This small molecule binds to this protein.
Small molecule (SMILES): CC(=O)N[C@@H]1[C@@H](O)[C@H](O)[C@@H](CO)O[C@H]1O

Binding-site contacts:
Ligand atom O7 contacts residue ASN55 of chain 1.B at 3.1 Å (h-bond).
Ligand atom C5 contacts residue ARG12 of chain 1.B at 4.4 Å.
Ligand atom O5 contacts residue ARG12 of chain 1.B at 4.3 Å.
Ligand atom N2 contacts residue ASN55 of chain 1.B at 3.1 Å (h-bond).
Ligand atom C7 contacts residue ASN55 of chain 1.B at 3.4 Å.
Ligand atom C1 contacts residue ARG12 of chain 1.B at 4.2 Å.
Ligand atom O7 contacts residue ILE53 of chain 1.B at 4.3 Å.
Ligand atom C7 contacts residue ILE53 of chain 1.B at 3.5 Å (hydrophobic).
Ligand atom N2 contacts residue ILE53 of chain 1.B at 3.6 Å (h-bond).
Ligand atom C8 contacts residue TRP50 of chain 1.B at 3.7 Å (hydrophobic).
Ligand atom C3 contacts residue ASN55 of chain 1.B at 3.8 Å.
Ligand atom O5 contacts residue ASN55 of chain 1.B at 2.2 Å (h-bond).
Ligand atom C5 contacts residue ASN55 of chain 1.B at 3.6 Å.
Ligand atom C2 contacts residue ASN55 of chain 1.B at 2.5 Å.
Ligand atom C1 contacts residue ASN55 of chain 1.B at 1.4 Å.
Ligand atom C8 contacts residue TRP54 of chain 1.B at 4.5 Å (hydrophobic).
Ligand atom C4 contacts residue ASN55 of chain 1.B at 4.1 Å.
Ligand atom C8 contacts residue ILE53 of chain 1.B at 3.0 Å (hydrophobic).

Sequence of chain 1.B:
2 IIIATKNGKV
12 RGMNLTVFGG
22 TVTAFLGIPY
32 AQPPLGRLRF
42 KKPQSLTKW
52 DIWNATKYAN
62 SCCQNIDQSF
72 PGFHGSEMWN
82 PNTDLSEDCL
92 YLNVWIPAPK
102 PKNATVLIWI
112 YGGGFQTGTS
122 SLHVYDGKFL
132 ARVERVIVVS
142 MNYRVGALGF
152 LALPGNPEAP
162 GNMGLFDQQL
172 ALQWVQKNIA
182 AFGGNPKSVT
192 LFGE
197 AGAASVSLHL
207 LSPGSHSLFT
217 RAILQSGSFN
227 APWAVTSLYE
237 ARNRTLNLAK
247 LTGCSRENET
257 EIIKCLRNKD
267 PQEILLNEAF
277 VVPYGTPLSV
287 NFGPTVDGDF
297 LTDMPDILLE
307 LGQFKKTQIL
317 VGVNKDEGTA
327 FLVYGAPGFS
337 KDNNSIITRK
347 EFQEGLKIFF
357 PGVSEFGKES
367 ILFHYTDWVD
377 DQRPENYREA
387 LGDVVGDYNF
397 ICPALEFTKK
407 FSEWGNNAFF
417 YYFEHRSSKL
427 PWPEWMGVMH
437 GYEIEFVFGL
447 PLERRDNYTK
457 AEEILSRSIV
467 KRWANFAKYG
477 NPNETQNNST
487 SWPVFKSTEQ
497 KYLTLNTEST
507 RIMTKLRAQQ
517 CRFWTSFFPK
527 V